Binding-site contacts:
Ligand atom C2 contacts residue ASN126 of chain 3.A at 2.5 Å.
Ligand atom C1 contacts residue ASN126 of chain 3.A at 1.4 Å.
Ligand atom C7 contacts residue ASN126 of chain 3.A at 4.0 Å.
Ligand atom C4 contacts residue ASN126 of chain 3.A at 4.2 Å.
Ligand atom C5 contacts residue ASN126 of chain 3.A at 3.6 Å.
Ligand atom C3 contacts residue ASN126 of chain 3.A at 3.8 Å.
Ligand atom O5 contacts residue ASN126 of chain 3.A at 2.4 Å (h-bond).
Ligand atom C8 contacts residue ASN126 of chain 3.A at 4.5 Å.
Ligand atom O7 contacts residue TYR127 of chain 3.A at 4.3 Å.
Ligand atom C8 contacts residue GLU123 of chain 3.A at 3.5 Å.
Ligand atom N2 contacts residue ASN126 of chain 3.A at 2.9 Å (h-bond).

Sequence of chain 3.A:
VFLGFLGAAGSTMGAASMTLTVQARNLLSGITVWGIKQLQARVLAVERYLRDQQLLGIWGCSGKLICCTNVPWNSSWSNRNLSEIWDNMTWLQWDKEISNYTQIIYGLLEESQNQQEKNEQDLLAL

A protein and the small-molecule ligand that binds it are described below.
Small molecule (SMILES): CC(=O)N[C@@H]1[C@@H](O)[C@H](O)[C@@H](CO)O[C@H]1O